Binding-site contacts:
Ligand atom N2 contacts residue THR496 of chain 1.C at 4.3 Å.
Ligand atom C6 contacts residue GLU487 of chain 1.C at 3.2 Å.
Ligand atom C1 contacts residue THR496 of chain 1.C at 3.1 Å.
Ligand atom C8 contacts residue ASN494 of chain 1.C at 3.0 Å.
Ligand atom O7 contacts residue ASN494 of chain 1.C at 4.4 Å.
Ligand atom C1 contacts residue ASN490 of chain 1.C at 4.5 Å.
Ligand atom C2 contacts residue THR496 of chain 1.C at 4.3 Å.
Ligand atom C1 contacts residue ASN494 of chain 1.C at 2.7 Å.
Ligand atom O6 contacts residue GLU487 of chain 1.C at 3.0 Å (salt-bridge).
Ligand atom C2 contacts residue ASN494 of chain 1.C at 3.2 Å.
Ligand atom C1 contacts residue SER491 of chain 1.C at 4.2 Å.
Ligand atom O6 contacts residue ASN490 of chain 1.C at 3.2 Å (h-bond).
Ligand atom O5 contacts residue ASN494 of chain 1.C at 3.1 Å (h-bond).
Ligand atom O5 contacts residue SER491 of chain 1.C at 3.9 Å.
Ligand atom C6 contacts residue ASN490 of chain 1.C at 4.3 Å.
Ligand atom N2 contacts residue ASN494 of chain 1.C at 3.6 Å.
Ligand atom C7 contacts residue ASN494 of chain 1.C at 3.5 Å.
Ligand atom O5 contacts residue THR496 of chain 1.C at 4.0 Å.
Ligand atom O5 contacts residue ASN490 of chain 1.C at 3.8 Å.

Sequence of chain 1.C:
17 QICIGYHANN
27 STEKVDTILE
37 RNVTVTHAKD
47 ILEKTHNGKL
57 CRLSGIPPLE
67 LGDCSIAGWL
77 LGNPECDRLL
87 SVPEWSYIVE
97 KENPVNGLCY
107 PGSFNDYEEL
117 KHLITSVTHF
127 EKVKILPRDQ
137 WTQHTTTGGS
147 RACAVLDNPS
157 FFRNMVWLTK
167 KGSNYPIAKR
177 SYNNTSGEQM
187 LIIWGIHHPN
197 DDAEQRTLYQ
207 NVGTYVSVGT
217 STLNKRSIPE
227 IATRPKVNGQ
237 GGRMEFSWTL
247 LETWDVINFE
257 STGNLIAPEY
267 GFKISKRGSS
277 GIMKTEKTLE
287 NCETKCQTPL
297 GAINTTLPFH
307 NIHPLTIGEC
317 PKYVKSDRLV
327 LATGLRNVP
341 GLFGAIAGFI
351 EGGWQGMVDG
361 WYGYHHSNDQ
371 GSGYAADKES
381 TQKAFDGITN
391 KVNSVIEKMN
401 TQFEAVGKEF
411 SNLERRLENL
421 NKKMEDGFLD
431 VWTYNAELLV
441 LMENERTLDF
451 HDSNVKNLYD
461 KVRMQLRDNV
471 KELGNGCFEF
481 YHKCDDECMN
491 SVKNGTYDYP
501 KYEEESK

The protein below binds the small molecule below.
Small molecule (SMILES): CC(=O)N[C@H]1[C@H](O[C@H]2[C@H](O)[C@@H](NC(C)=O)CO[C@@H]2CO)O[C@H](CO)[C@@H](O[C@@H]2O[C@H](CO)[C@@H](O)[C@H](O[C@H]3O[C@H](CO)[C@@H](O)[C@H](O)[C@@H]3O)[C@@H]2O)[C@@H]1O